Sequence of chain 1.A:
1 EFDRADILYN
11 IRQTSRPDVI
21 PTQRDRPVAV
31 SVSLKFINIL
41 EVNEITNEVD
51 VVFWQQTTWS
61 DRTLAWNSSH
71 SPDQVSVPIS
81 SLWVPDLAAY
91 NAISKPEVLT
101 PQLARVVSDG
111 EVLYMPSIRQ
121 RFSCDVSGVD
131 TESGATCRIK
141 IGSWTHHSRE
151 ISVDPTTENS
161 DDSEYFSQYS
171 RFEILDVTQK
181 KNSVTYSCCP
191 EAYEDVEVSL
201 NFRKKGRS

This protein binds this small molecule.
Small molecule (SMILES): CN1CCC[C@H]1c1cccnc1

Sequence of chain 1.E:
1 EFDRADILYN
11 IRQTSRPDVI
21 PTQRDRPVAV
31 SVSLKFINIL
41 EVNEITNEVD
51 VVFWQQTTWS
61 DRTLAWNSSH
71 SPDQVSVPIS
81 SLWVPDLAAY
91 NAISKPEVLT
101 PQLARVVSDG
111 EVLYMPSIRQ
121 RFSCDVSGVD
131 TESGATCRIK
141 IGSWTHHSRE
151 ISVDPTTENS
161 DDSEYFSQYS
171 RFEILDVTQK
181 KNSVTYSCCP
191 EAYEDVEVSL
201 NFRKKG

Binding-site contacts:
Ligand atom C3 contacts residue LEU113 of chain 1.A at 4.2 Å (hydrophobic).
Ligand atom C1 contacts residue TRP144 of chain 1.E at 3.2 Å (hydrophobic).
Ligand atom N2 contacts residue TYR90 of chain 1.E at 3.9 Å.
Ligand atom C7 contacts residue MET115 of chain 1.A at 3.8 Å (hydrophobic).
Ligand atom C5 contacts residue LEU113 of chain 1.A at 4.1 Å (hydrophobic).
Ligand atom C3 contacts residue TYR193 of chain 1.E at 3.4 Å (hydrophobic).
Ligand atom C5 contacts residue THR145 of chain 1.E at 4.0 Å.
Ligand atom C7 contacts residue CYS188 of chain 1.E at 3.9 Å (hydrophobic).
Ligand atom C4 contacts residue LEU113 of chain 1.A at 3.7 Å (hydrophobic).
Ligand atom C5 contacts residue TRP144 of chain 1.E at 4.3 Å (hydrophobic).
Ligand atom N1 contacts residue THR145 of chain 1.E at 3.9 Å.
Ligand atom C3 contacts residue MET115 of chain 1.A at 4.3 Å (hydrophobic).
Ligand atom N2 contacts residue TRP144 of chain 1.E at 2.8 Å (h-bond).
Ligand atom C9 contacts residue TYR90 of chain 1.E at 3.5 Å (hydrophobic).
Ligand atom C3 contacts residue CYS188 of chain 1.E at 4.1 Å (hydrophobic).
Ligand atom C8 contacts residue TRP144 of chain 1.E at 3.8 Å (hydrophobic).
Ligand atom C10 contacts residue TYR193 of chain 1.E at 3.4 Å (hydrophobic).
Ligand atom C7 contacts residue TRP54 of chain 1.A at 4.4 Å (hydrophobic).
Ligand atom C10 contacts residue TYR186 of chain 1.E at 4.1 Å (hydrophobic).
Ligand atom C6 contacts residue TRP144 of chain 1.E at 3.6 Å (hydrophobic).
Ligand atom C9 contacts residue TRP144 of chain 1.E at 3.4 Å (hydrophobic).
Ligand atom C4 contacts residue ARG105 of chain 1.A at 4.4 Å.
Ligand atom C3 contacts residue CYS189 of chain 1.E at 3.6 Å (hydrophobic).
Ligand atom C3 contacts residue TRP144 of chain 1.E at 3.9 Å (hydrophobic).
Ligand atom C6 contacts residue CYS188 of chain 1.E at 4.1 Å (hydrophobic).
Ligand atom N1 contacts residue TRP144 of chain 1.E at 3.8 Å.
Ligand atom C5 contacts residue ARG105 of chain 1.A at 4.4 Å.
Ligand atom C2 contacts residue TRP144 of chain 1.E at 3.3 Å (hydrophobic).
Ligand atom C1 contacts residue MET115 of chain 1.A at 3.9 Å (hydrophobic).
Ligand atom N1 contacts residue MET115 of chain 1.A at 3.7 Å.
Ligand atom C4 contacts residue TYR193 of chain 1.E at 3.9 Å (hydrophobic).
Ligand atom C10 contacts residue SER143 of chain 1.E at 4.1 Å.
Ligand atom C8 contacts residue TRP54 of chain 1.A at 3.5 Å (hydrophobic).
Ligand atom C2 contacts residue CYS188 of chain 1.E at 4.3 Å (hydrophobic).
Ligand atom C4 contacts residue THR145 of chain 1.E at 4.4 Å.
Ligand atom C10 contacts residue TYR90 of chain 1.E at 3.2 Å (hydrophobic).
Ligand atom C4 contacts residue CYS189 of chain 1.E at 4.2 Å (hydrophobic).
Ligand atom C4 contacts residue TRP144 of chain 1.E at 4.3 Å (hydrophobic).
Ligand atom C10 contacts residue TRP144 of chain 1.E at 3.1 Å (hydrophobic).
Ligand atom C2 contacts residue MET115 of chain 1.A at 4.0 Å (hydrophobic).